Sequence of chain 1.A:
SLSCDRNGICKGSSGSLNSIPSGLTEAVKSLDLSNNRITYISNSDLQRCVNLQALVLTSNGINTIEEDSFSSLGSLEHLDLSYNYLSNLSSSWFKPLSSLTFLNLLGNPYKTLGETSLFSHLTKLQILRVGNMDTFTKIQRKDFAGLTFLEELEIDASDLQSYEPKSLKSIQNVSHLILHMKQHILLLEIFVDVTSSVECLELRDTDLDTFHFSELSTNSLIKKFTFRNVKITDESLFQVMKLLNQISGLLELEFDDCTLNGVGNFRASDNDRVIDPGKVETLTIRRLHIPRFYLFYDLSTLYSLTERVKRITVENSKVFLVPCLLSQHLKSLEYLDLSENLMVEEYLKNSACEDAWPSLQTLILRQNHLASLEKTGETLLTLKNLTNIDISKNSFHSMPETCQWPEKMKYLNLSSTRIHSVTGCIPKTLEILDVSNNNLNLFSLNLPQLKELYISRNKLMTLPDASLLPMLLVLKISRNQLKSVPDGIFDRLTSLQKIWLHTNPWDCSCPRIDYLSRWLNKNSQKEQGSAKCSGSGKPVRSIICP

A small-molecule ligand and the protein it binds are described below.
Small molecule (SMILES): CC(=O)N[C@@H]1[C@@H](O)[C@H](O)[C@@H](CO)O[C@H]1O

Binding-site contacts:
Ligand atom C1 contacts residue LEU250 of chain 1.A at 4.4 Å (hydrophobic).
Ligand atom C8 contacts residue PHE175 of chain 1.A at 3.8 Å (hydrophobic).
Ligand atom C3 contacts residue ASN199 of chain 1.A at 3.9 Å.
Ligand atom O5 contacts residue LEU250 of chain 1.A at 3.5 Å.
Ligand atom C5 contacts residue LEU250 of chain 1.A at 4.1 Å (hydrophobic).
Ligand atom C6 contacts residue LEU250 of chain 1.A at 3.8 Å (hydrophobic).
Ligand atom C4 contacts residue ASN199 of chain 1.A at 4.3 Å.
Ligand atom C5 contacts residue ASN199 of chain 1.A at 3.7 Å.
Ligand atom O5 contacts residue ASN199 of chain 1.A at 2.4 Å (h-bond).
Ligand atom C1 contacts residue ASN199 of chain 1.A at 1.5 Å.
Ligand atom C2 contacts residue ASN199 of chain 1.A at 2.6 Å.
Ligand atom C7 contacts residue ASN199 of chain 1.A at 3.5 Å.
Ligand atom O5 contacts residue GLN198 of chain 1.A at 4.2 Å.
Ligand atom N2 contacts residue ASN199 of chain 1.A at 3.0 Å (h-bond).
Ligand atom C4 contacts residue LEU250 of chain 1.A at 4.5 Å (hydrophobic).
Ligand atom O7 contacts residue ASN199 of chain 1.A at 3.6 Å (h-bond).
Ligand atom O6 contacts residue LEU250 of chain 1.A at 4.4 Å.